Binding-site contacts:
Ligand atom C2' contacts residue GLU74 of chain 5.C at 4.1 Å.
Ligand atom OP1 contacts residue PRO132 of chain 5.C at 3.6 Å.
Ligand atom O2' contacts residue GLU74 of chain 5.C at 3.2 Å.
Ligand atom OP2 contacts residue LYS8 of chain 5.C at 2.9 Å (salt-bridge).
Ligand atom O5' contacts residue LYS8 of chain 5.C at 4.5 Å.
Ligand atom O3' contacts residue ASN134 of chain 5.C at 4.2 Å.
Ligand atom P contacts residue LYS10 of chain 5.C at 4.0 Å.
Ligand atom OP2 contacts residue LYS10 of chain 5.C at 2.9 Å.
Ligand atom O2' contacts residue LEU135 of chain 5.C at 4.3 Å.
Ligand atom OP1 contacts residue ASN134 of chain 5.C at 4.2 Å.
Ligand atom O4' contacts residue GLU74 of chain 5.C at 3.7 Å.
Ligand atom O3' contacts residue LYS8 of chain 5.C at 3.8 Å.
Ligand atom OP1 contacts residue LYS8 of chain 5.C at 2.6 Å (salt-bridge).
Ligand atom C4' contacts residue GLU74 of chain 5.C at 3.9 Å.
Ligand atom OP1 contacts residue LYS10 of chain 5.C at 4.3 Å.
Ligand atom C1' contacts residue GLU74 of chain 5.C at 3.8 Å.
Ligand atom C2' contacts residue ASN134 of chain 5.C at 4.3 Å.
Ligand atom P contacts residue LYS8 of chain 5.C at 3.0 Å.
Ligand atom O2' contacts residue ASN134 of chain 5.C at 3.2 Å (h-bond).

Sequence of chain 5.C:
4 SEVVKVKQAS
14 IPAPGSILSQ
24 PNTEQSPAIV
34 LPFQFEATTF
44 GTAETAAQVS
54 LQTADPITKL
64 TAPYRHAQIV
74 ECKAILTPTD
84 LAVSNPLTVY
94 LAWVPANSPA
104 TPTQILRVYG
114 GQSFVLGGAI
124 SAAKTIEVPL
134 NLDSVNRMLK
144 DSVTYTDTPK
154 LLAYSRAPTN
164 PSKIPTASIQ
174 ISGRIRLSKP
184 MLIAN

This protein binds this small molecule.
Small molecule (SMILES): Nc1ccn([C@@H]2O[C@H](CO[P](=O)(O)O[C@H]3[C@@H](O)[C@H](n4ccc(N)nc4=O)O[C@@H]3CO[P](=O)(O)O[C@H]3[C@@H](O)[C@H](n4ccc(N)nc4=O)O[C@@H]3CO)[C@@H](O)[C@H]2O)c(=O)n1